The small molecule below binds the protein below.
Small molecule (SMILES): CC(=O)N[C@@H]1[C@@H](O)[C@H](O)[C@@H](CO)O[C@H]1O

Sequence of chain 1.A:
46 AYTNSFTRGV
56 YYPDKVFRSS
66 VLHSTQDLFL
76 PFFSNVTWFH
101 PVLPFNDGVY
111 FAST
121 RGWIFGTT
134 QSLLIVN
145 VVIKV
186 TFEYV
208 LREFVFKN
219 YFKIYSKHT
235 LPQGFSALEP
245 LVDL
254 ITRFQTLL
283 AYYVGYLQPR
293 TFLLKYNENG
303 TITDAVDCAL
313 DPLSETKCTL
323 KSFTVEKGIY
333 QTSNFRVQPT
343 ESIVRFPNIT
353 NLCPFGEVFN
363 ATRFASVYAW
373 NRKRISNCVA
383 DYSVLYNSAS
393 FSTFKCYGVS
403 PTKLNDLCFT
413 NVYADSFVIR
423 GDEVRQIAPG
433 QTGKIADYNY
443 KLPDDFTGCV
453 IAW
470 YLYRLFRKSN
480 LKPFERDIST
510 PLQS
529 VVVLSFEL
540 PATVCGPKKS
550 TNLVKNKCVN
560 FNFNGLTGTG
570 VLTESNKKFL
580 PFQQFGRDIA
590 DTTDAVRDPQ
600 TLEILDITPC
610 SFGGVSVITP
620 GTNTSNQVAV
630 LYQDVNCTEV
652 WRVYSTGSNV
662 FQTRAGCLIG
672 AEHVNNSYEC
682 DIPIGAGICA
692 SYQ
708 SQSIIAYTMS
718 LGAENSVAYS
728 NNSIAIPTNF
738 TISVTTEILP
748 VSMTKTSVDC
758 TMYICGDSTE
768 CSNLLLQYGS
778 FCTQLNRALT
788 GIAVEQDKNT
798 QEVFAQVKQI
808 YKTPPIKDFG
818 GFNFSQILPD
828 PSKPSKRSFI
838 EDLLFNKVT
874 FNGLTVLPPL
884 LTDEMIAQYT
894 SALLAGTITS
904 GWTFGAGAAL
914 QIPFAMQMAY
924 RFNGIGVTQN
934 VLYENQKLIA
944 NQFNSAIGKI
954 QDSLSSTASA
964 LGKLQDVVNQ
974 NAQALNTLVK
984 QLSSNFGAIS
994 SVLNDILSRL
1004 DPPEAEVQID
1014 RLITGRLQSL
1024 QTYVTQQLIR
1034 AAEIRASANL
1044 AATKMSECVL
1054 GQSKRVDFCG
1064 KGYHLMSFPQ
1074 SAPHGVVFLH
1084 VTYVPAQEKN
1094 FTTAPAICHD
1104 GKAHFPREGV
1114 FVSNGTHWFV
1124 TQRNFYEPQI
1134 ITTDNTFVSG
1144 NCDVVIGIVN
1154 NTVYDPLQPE

Binding-site contacts:
Ligand atom C4 contacts residue ASN728 of chain 1.A at 4.2 Å.
Ligand atom O5 contacts residue ASN728 of chain 1.A at 2.4 Å (h-bond).
Ligand atom C3 contacts residue ASN728 of chain 1.A at 3.8 Å.
Ligand atom C8 contacts residue ILE1149 of chain 1.A at 4.3 Å (hydrophobic).
Ligand atom C8 contacts residue ASN728 of chain 1.A at 4.5 Å.
Ligand atom O7 contacts residue ASN728 of chain 1.A at 3.7 Å.
Ligand atom O7 contacts residue ILE1149 of chain 1.A at 4.4 Å.
Ligand atom C5 contacts residue ASN728 of chain 1.A at 3.7 Å.
Ligand atom N2 contacts residue ASN728 of chain 1.A at 2.8 Å (h-bond).
Ligand atom C7 contacts residue ASN728 of chain 1.A at 3.5 Å.
Ligand atom C1 contacts residue ASN728 of chain 1.A at 1.4 Å.
Ligand atom C8 contacts residue GLY1150 of chain 1.A at 3.7 Å.
Ligand atom C2 contacts residue ASN728 of chain 1.A at 2.4 Å.